Sequence of chain 37.A:
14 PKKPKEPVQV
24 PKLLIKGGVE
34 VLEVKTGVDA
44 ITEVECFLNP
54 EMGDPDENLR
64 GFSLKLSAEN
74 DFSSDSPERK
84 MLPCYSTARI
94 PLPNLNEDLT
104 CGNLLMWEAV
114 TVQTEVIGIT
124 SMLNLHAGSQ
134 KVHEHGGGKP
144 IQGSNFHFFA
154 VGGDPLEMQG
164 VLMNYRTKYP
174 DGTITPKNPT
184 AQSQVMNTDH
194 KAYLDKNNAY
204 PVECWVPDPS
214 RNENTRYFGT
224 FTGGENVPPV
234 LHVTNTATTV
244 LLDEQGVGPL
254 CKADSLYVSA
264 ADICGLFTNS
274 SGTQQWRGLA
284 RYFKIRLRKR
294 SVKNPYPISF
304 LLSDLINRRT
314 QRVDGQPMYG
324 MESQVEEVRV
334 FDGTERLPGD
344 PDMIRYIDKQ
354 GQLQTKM

Binding-site contacts:
Ligand atom O1A contacts residue SER274 of chain 37.A at 2.3 Å (h-bond).
Ligand atom C11 contacts residue PHE65 of chain 37.A at 3.7 Å (hydrophobic).
Ligand atom O10 contacts residue LEU62 of chain 37.A at 3.6 Å.
Ligand atom C11 contacts residue GLN278 of chain 37.A at 3.4 Å.
Ligand atom C6 contacts residue ASN272 of chain 37.A at 3.5 Å.
Ligand atom C9 contacts residue LEU67 of chain 37.A at 3.9 Å (hydrophobic).
Ligand atom O9 contacts residue LYS68 of chain 37.A at 2.8 Å (salt-bridge).
Ligand atom C11 contacts residue HIS138 of chain 37.E at 3.4 Å.
Ligand atom O8 contacts residue ASN272 of chain 37.A at 3.5 Å (h-bond).
Ligand atom N5 contacts residue GLN278 of chain 37.A at 3.7 Å.
Ligand atom C9 contacts residue LYS68 of chain 37.A at 3.8 Å.
Ligand atom C11 contacts residue ASN272 of chain 37.A at 3.4 Å.
Ligand atom O1A contacts residue THR276 of chain 37.A at 3.4 Å (h-bond).
Ligand atom O1B contacts residue SER274 of chain 37.A at 3.9 Å.
Ligand atom O8 contacts residue THR276 of chain 37.A at 3.2 Å.
Ligand atom C1 contacts residue SER274 of chain 37.A at 3.4 Å.
Ligand atom O1A contacts residue LYS68 of chain 37.A at 3.2 Å (salt-bridge).
Ligand atom O10 contacts residue PHE75 of chain 37.B at 3.5 Å.
Ligand atom C11 contacts residue PHE270 of chain 37.A at 3.8 Å (hydrophobic).
Ligand atom O1B contacts residue ASN272 of chain 37.A at 3.7 Å.
Ligand atom O1B contacts residue LYS68 of chain 37.A at 3.7 Å.
Ligand atom C10 contacts residue LEU62 of chain 37.A at 3.9 Å (hydrophobic).
Ligand atom O8 contacts residue GLN278 of chain 37.A at 3.5 Å (h-bond).
Ligand atom C11 contacts residue PHE75 of chain 37.B at 3.5 Å (hydrophobic).
Ligand atom C1 contacts residue THR276 of chain 37.A at 3.5 Å.
Ligand atom C11 contacts residue LEU62 of chain 37.A at 4.0 Å (hydrophobic).
Ligand atom O8 contacts residue LYS68 of chain 37.A at 3.9 Å.
Ligand atom C8 contacts residue GLN278 of chain 37.A at 3.7 Å.
Ligand atom N5 contacts residue ASN272 of chain 37.A at 3.1 Å (h-bond).
Ligand atom C9 contacts residue GLN278 of chain 37.A at 3.2 Å.
Ligand atom C5 contacts residue ASN272 of chain 37.A at 3.9 Å.
Ligand atom C10 contacts residue ASN272 of chain 37.A at 3.7 Å.
Ligand atom O9 contacts residue LEU67 of chain 37.A at 3.2 Å.
Ligand atom C7 contacts residue GLN278 of chain 37.A at 3.8 Å.
Ligand atom O1B contacts residue THR276 of chain 37.A at 2.8 Å (h-bond).
Ligand atom C11 contacts residue THR276 of chain 37.A at 3.7 Å.
Ligand atom C10 contacts residue PHE75 of chain 37.B at 3.9 Å (hydrophobic).
Ligand atom C1 contacts residue LYS68 of chain 37.A at 3.8 Å.
Ligand atom C4 contacts residue ASN272 of chain 37.A at 4.0 Å.
Ligand atom C10 contacts residue GLN278 of chain 37.A at 4.0 Å.

Sequence of chain 37.E:
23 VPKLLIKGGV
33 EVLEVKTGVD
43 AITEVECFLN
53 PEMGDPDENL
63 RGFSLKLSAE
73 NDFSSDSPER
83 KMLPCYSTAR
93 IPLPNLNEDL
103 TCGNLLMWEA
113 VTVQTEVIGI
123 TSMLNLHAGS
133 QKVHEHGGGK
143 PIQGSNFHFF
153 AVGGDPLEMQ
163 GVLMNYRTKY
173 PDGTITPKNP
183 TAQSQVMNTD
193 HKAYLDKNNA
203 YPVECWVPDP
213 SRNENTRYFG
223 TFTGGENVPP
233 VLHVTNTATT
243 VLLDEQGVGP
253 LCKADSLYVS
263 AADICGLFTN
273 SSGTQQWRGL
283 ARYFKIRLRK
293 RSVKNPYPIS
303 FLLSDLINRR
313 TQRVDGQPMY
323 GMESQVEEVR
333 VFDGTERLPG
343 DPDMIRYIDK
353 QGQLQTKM

The protein below binds the small molecule below.
Small molecule (SMILES): CC(=O)N[C@H]1[C@H]([C@H](O)[C@H](O)CO)O[C@@](O[C@H](CO)[C@@H](O)[C@@H]2O[C@@H](C(=O)O)C[C@H](O)[C@H]2NC(C)=O)(C(=O)O)C[C@@H]1O

Sequence of chain 37.B:
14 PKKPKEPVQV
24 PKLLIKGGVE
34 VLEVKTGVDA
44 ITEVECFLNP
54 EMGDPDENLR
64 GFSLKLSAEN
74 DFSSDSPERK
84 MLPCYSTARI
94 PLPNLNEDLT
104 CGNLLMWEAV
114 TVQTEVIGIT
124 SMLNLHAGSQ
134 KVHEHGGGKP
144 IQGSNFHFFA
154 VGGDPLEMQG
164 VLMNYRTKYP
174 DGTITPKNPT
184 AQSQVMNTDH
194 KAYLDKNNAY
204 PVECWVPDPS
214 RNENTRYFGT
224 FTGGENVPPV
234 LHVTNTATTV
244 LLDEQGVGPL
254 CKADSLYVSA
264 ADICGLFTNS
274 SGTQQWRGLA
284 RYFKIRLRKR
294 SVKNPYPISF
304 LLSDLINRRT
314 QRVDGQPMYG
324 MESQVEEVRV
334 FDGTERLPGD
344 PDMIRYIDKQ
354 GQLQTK